Sequence of chain 1.E:
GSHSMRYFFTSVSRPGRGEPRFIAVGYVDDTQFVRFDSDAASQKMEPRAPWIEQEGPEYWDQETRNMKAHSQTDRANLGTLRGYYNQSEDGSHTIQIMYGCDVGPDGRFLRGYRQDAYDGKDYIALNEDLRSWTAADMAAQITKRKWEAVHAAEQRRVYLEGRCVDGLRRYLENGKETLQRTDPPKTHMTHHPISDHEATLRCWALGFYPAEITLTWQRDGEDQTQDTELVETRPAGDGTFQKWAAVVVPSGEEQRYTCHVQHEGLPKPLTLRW

Binding-site contacts:
Ligand atom O contacts residue ASN66 of chain 1.E at 3.4 Å (h-bond).
Ligand atom OD1 contacts residue ASN77 of chain 1.E at 3.0 Å (h-bond).
Ligand atom CB contacts residue THR143 of chain 1.E at 3.4 Å.
Ligand atom OH contacts residue ILE95 of chain 1.E at 3.4 Å.
Ligand atom O contacts residue ASN77 of chain 1.E at 3.2 Å (h-bond).
Ligand atom O contacts residue TYR84 of chain 1.E at 2.7 Å (h-bond).
Ligand atom CD2 contacts residue ASN66 of chain 1.E at 3.4 Å.
Ligand atom OG1 contacts residue GLU63 of chain 1.E at 2.9 Å (salt-bridge).
Ligand atom O contacts residue TYR159 of chain 1.E at 2.7 Å (h-bond).
Ligand atom C contacts residue TYR84 of chain 1.E at 3.3 Å (hydrophobic).
Ligand atom OE2 contacts residue ARG156 of chain 1.E at 3.5 Å.
Ligand atom CG2 contacts residue TYR7 of chain 1.E at 3.5 Å (hydrophobic).
Ligand atom CG2 contacts residue MET67 of chain 1.E at 3.5 Å (hydrophobic).
Ligand atom CA contacts residue ASN77 of chain 1.E at 3.4 Å.
Ligand atom O contacts residue ASN66 of chain 1.E at 3.3 Å.
Ligand atom C contacts residue TYR7 of chain 1.E at 3.3 Å (hydrophobic).
Ligand atom CD2 contacts residue GLN62 of chain 1.E at 3.4 Å.
Ligand atom OG contacts residue ARG156 of chain 1.E at 3.0 Å (salt-bridge).
Ligand atom O contacts residue TYR7 of chain 1.E at 3.4 Å.
Ligand atom N contacts residue TYR7 of chain 1.E at 2.9 Å (h-bond).
Ligand atom OE1 contacts residue ARG156 of chain 1.E at 3.1 Å (salt-bridge).
Ligand atom OG1 contacts residue ASN66 of chain 1.E at 3.0 Å (h-bond).
Ligand atom OD2 contacts residue ASN77 of chain 1.E at 3.5 Å (h-bond).
Ligand atom CA contacts residue TYR7 of chain 1.E at 3.2 Å (hydrophobic).
Ligand atom OXT contacts residue LYS146 of chain 1.E at 3.0 Å (salt-bridge).
Ligand atom C contacts residue THR143 of chain 1.E at 3.4 Å.
Ligand atom N contacts residue GLU63 of chain 1.E at 2.8 Å (salt-bridge).
Ligand atom CA contacts residue THR143 of chain 1.E at 3.4 Å.
Ligand atom N contacts residue ASN77 of chain 1.E at 2.8 Å (h-bond).
Ligand atom CG contacts residue ASN77 of chain 1.E at 3.2 Å.
Ligand atom O contacts residue THR143 of chain 1.E at 2.6 Å (h-bond).
Ligand atom N contacts residue TYR171 of chain 1.E at 2.9 Å (h-bond).
Ligand atom N contacts residue TYR99 of chain 1.E at 3.1 Å (h-bond).
Ligand atom O contacts residue TRP147 of chain 1.E at 2.6 Å (h-bond).
Ligand atom OXT contacts residue TYR84 of chain 1.E at 3.4 Å (h-bond).
Ligand atom OH contacts residue ASP116 of chain 1.E at 2.8 Å (salt-bridge).
Ligand atom CA contacts residue GLU63 of chain 1.E at 3.2 Å.
Ligand atom O contacts residue THR73 of chain 1.E at 3.4 Å.
Ligand atom O contacts residue HIS70 of chain 1.E at 3.1 Å.
Ligand atom SG contacts residue ARG163 of chain 1.E at 3.1 Å (salt-bridge).

A protein and the small-molecule ligand that binds it are described below.
Small molecule (SMILES): CC(C)C[C@H](NC(=O)[C@H](CCCCN)NC(=O)[C@H](CC(C)C)NC(=O)[C@H](CCC(=O)O)NC(=O)[C@@H](NC(=O)[C@@H](N)CS)[C@@H](C)O)C(=O)N[C@@H](CO)C(=O)N[C@@H](CC(=O)O)C(=O)N[C@@H](Cc1ccc(O)cc1)C(=O)O